Sequence of chain 1.A:
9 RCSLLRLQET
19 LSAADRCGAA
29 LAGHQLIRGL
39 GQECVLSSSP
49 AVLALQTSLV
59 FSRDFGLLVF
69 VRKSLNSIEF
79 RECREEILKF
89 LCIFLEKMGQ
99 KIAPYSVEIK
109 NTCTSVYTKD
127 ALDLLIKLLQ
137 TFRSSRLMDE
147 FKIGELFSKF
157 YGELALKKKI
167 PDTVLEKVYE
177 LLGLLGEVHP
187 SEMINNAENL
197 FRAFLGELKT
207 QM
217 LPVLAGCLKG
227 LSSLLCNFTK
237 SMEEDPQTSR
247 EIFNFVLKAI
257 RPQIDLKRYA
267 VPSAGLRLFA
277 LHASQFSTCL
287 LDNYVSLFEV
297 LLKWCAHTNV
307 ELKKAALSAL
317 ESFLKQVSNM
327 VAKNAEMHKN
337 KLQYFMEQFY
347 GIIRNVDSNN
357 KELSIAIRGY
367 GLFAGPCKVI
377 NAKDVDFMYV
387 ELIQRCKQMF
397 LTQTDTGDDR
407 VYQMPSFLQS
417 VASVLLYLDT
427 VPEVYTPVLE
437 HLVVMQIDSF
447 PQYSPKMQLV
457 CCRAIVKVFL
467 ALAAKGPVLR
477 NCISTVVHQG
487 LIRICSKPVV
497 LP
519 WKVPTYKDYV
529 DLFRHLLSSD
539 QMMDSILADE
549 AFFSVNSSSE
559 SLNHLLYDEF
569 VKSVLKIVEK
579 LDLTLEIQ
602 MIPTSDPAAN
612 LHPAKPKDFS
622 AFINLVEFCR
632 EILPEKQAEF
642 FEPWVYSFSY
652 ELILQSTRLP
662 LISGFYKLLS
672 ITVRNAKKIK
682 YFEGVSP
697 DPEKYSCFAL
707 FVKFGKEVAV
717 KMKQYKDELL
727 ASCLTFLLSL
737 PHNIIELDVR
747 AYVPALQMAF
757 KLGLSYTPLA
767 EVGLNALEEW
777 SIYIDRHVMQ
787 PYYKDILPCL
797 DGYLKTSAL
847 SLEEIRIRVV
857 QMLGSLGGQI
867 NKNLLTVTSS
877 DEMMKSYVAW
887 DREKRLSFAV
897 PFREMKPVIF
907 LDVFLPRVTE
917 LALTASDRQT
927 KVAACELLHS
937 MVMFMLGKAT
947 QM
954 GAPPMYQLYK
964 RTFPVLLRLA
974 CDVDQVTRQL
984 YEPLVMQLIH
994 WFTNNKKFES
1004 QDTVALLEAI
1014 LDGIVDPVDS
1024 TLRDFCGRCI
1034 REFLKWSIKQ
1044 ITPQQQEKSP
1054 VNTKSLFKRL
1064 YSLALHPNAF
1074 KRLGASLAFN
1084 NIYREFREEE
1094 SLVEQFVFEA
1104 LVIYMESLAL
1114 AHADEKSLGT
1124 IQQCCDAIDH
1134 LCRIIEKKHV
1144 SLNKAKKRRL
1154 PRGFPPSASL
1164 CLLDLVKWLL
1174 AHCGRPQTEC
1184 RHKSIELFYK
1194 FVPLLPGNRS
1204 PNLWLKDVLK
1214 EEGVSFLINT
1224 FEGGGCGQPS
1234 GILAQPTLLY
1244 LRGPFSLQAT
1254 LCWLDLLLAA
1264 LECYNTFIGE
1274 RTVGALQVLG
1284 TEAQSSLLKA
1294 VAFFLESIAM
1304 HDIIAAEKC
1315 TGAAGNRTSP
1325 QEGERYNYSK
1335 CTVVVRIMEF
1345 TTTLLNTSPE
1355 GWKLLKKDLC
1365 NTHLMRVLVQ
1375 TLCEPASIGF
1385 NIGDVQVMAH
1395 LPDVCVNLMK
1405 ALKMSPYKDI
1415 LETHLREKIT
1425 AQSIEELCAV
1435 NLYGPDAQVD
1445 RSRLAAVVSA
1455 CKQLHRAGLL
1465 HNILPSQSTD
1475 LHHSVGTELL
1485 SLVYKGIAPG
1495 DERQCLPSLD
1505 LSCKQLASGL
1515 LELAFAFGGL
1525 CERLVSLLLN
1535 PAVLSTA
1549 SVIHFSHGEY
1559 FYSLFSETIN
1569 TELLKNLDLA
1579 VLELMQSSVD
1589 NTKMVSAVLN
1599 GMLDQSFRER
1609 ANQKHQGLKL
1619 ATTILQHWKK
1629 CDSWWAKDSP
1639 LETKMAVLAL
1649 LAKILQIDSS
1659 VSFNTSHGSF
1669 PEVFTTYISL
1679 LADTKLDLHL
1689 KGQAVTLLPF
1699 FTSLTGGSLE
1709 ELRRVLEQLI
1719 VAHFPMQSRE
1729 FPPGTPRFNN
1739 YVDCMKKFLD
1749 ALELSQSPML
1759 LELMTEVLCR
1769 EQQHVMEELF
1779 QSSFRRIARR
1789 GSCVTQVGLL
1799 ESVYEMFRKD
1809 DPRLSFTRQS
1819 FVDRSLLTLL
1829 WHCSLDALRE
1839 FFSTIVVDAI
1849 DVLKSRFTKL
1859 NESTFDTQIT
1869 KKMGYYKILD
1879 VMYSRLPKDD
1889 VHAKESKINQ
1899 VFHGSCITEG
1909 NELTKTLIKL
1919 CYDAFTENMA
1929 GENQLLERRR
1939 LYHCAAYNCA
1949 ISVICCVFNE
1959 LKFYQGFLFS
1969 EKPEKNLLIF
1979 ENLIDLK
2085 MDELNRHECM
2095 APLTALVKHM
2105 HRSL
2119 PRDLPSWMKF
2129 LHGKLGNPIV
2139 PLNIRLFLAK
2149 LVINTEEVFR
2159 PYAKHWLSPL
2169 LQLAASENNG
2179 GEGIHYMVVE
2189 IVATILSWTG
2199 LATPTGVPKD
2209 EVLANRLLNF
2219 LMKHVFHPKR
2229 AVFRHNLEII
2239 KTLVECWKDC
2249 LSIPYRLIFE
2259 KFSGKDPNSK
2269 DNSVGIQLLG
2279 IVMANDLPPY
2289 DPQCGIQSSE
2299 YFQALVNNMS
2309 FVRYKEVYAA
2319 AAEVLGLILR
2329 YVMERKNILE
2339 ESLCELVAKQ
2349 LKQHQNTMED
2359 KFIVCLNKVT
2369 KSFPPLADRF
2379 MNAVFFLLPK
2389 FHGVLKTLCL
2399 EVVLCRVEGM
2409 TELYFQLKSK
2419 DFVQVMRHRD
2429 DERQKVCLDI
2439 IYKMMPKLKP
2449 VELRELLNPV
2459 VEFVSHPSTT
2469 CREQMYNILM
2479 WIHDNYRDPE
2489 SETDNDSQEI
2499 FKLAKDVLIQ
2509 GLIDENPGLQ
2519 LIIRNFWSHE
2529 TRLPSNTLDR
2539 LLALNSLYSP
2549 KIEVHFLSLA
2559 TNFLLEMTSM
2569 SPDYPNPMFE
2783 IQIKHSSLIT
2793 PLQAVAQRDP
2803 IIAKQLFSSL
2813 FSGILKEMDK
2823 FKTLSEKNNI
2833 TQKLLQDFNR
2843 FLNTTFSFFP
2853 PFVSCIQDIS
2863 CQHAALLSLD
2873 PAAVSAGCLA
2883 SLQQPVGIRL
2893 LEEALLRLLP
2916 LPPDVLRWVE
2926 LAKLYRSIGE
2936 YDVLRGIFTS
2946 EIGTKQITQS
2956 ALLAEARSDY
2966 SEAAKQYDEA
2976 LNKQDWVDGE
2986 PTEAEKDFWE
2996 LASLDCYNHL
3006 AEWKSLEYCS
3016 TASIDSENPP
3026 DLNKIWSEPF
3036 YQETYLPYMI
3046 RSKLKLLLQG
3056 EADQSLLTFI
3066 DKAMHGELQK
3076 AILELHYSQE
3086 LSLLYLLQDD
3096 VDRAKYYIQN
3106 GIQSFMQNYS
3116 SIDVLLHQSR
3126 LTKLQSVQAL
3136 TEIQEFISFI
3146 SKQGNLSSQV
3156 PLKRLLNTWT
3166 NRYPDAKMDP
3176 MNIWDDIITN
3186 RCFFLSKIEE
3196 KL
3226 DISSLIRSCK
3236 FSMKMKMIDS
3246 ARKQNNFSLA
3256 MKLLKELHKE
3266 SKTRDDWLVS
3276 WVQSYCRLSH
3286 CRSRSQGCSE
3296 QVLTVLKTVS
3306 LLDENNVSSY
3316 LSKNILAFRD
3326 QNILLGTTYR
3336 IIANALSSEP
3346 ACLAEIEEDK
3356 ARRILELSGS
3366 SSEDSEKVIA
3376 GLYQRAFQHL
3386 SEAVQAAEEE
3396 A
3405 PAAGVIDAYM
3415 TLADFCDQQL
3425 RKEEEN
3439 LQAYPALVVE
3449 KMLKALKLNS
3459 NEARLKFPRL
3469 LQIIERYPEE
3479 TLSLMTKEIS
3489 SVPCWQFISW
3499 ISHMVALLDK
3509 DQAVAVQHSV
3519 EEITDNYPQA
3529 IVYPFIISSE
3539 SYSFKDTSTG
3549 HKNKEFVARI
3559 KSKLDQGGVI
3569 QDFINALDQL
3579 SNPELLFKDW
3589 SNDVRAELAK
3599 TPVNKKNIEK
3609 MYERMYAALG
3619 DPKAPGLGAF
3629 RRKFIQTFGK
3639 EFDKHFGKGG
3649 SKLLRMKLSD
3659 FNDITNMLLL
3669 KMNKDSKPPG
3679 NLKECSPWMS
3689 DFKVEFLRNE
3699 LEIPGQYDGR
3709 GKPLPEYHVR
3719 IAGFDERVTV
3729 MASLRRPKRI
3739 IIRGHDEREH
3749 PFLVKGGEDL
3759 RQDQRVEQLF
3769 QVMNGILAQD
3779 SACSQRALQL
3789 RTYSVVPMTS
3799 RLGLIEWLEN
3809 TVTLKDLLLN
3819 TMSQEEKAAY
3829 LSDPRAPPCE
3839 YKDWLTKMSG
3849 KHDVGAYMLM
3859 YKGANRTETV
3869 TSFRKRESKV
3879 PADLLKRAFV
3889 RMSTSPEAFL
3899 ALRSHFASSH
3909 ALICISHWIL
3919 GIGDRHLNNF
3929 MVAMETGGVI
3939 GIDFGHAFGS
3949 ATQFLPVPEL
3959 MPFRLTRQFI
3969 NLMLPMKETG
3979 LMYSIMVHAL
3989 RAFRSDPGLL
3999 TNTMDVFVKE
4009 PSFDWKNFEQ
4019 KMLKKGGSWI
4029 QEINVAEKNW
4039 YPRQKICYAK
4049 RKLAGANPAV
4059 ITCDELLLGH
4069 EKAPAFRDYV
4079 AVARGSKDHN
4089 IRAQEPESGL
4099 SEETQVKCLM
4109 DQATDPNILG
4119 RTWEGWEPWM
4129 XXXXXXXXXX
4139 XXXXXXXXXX

A protein and the small-molecule ligand that binds it are described below.
Small molecule (SMILES): O=c1cc(N2CCOCC2)oc2c(-c3cccc4c3sc3ccccc34)cccc12

Binding-site contacts:
Ligand atom C13 contacts residue MET3729 of chain 1.A at 3.3 Å (hydrophobic).
Ligand atom C07 contacts residue TRP3805 of chain 1.A at 4.0 Å (hydrophobic).
Ligand atom C20 contacts residue PRO3735 of chain 1.A at 3.5 Å (hydrophobic).
Ligand atom C09 contacts residue TRP3805 of chain 1.A at 2.9 Å (hydrophobic).
Ligand atom C16 contacts residue VAL3728 of chain 1.A at 3.7 Å (hydrophobic).
Ligand atom C02 contacts residue ASP3941 of chain 1.A at 3.8 Å.
Ligand atom C20 contacts residue LYS3753 of chain 1.A at 4.0 Å.
Ligand atom C02 contacts residue ILE3940 of chain 1.A at 4.0 Å (hydrophobic).
Ligand atom C21 contacts residue LYS3753 of chain 1.A at 3.6 Å.
Ligand atom O01 contacts residue ASP3941 of chain 1.A at 3.3 Å (salt-bridge).
Ligand atom C18 contacts residue MET3729 of chain 1.A at 2.9 Å (hydrophobic).
Ligand atom C18 contacts residue THR3727 of chain 1.A at 4.0 Å.
Ligand atom C10 contacts residue TRP3805 of chain 1.A at 3.6 Å (hydrophobic).
Ligand atom C25 contacts residue MET3929 of chain 1.A at 3.9 Å (hydrophobic).
Ligand atom C17 contacts residue VAL3728 of chain 1.A at 2.9 Å (hydrophobic).
Ligand atom C25 contacts residue ILE3940 of chain 1.A at 4.0 Å (hydrophobic).
Ligand atom C16 contacts residue THR3727 of chain 1.A at 4.0 Å.
Ligand atom C23 contacts residue ILE3940 of chain 1.A at 3.5 Å (hydrophobic).
Ligand atom C17 contacts residue THR3727 of chain 1.A at 3.5 Å.
Ligand atom C26 contacts residue LEU3806 of chain 1.A at 3.8 Å (hydrophobic).
Ligand atom O27 contacts residue TRP3805 of chain 1.A at 3.6 Å.
Ligand atom S12 contacts residue PRO3735 of chain 1.A at 3.9 Å.
Ligand atom C30 contacts residue ILE3940 of chain 1.A at 3.4 Å (hydrophobic).
Ligand atom N24 contacts residue ILE3940 of chain 1.A at 3.2 Å.
Ligand atom C18 contacts residue VAL3728 of chain 1.A at 3.6 Å (hydrophobic).
Ligand atom C30 contacts residue ASP3941 of chain 1.A at 3.9 Å.
Ligand atom C17 contacts residue MET3729 of chain 1.A at 3.4 Å (hydrophobic).
Ligand atom O22 contacts residue ILE3940 of chain 1.A at 4.0 Å.
Ligand atom C19 contacts residue PRO3735 of chain 1.A at 3.8 Å (hydrophobic).
Ligand atom C08 contacts residue TRP3805 of chain 1.A at 3.2 Å (hydrophobic).
Ligand atom S12 contacts residue MET3729 of chain 1.A at 4.0 Å.
Ligand atom C28 contacts residue GLU3804 of chain 1.A at 3.4 Å.
Ligand atom C28 contacts residue TYR3791 of chain 1.A at 3.4 Å (hydrophobic).
Ligand atom C26 contacts residue TRP3805 of chain 1.A at 3.2 Å (hydrophobic).
Ligand atom O27 contacts residue LEU3806 of chain 1.A at 3.3 Å (h-bond).
Ligand atom C30 contacts residue TYR3791 of chain 1.A at 4.0 Å (hydrophobic).
Ligand atom C18 contacts residue PRO3735 of chain 1.A at 3.8 Å (hydrophobic).
Ligand atom O27 contacts residue GLU3804 of chain 1.A at 3.4 Å (salt-bridge).
Ligand atom C29 contacts residue ILE3940 of chain 1.A at 3.2 Å (hydrophobic).
Ligand atom C29 contacts residue TYR3791 of chain 1.A at 3.2 Å (hydrophobic).